Sequence of chain 1.B:
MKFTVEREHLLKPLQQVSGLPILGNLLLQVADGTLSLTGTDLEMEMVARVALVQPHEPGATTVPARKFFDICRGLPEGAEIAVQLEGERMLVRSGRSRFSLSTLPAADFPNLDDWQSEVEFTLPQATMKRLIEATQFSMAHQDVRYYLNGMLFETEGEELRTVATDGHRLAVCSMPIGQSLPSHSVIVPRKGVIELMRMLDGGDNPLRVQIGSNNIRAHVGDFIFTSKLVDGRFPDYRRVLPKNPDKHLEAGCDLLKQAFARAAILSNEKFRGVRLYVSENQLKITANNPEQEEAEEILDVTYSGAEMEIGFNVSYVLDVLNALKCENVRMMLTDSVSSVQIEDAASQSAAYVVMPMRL

Binding-site contacts:
Ligand atom CA contacts residue MET362 of chain 1.B at 4.2 Å (hydrophobic).
Ligand atom CB contacts residue GLY174 of chain 1.B at 3.9 Å.
Ligand atom CG contacts residue GLY174 of chain 1.B at 3.9 Å.
Ligand atom N contacts residue PHE1 of chain 1.M at 2.8 Å (h-bond).
Ligand atom CG contacts residue ARG176 of chain 1.B at 4.4 Å.
Ligand atom CG contacts residue HIS175 of chain 1.B at 3.4 Å.
Ligand atom O contacts residue PHE1 of chain 1.M at 2.2 Å (h-bond).
Ligand atom CB contacts residue VAL247 of chain 1.B at 4.0 Å (hydrophobic).
Ligand atom C contacts residue ACE1 of chain 1.Z at 3.1 Å.
Ligand atom CD2 contacts residue VAL360 of chain 1.B at 4.0 Å (hydrophobic).
Ligand atom CD2 contacts residue SER346 of chain 1.B at 4.3 Å.
Ligand atom C contacts residue PHE1 of chain 1.M at 1.3 Å (hydrophobic).
Ligand atom CG contacts residue VAL247 of chain 1.B at 4.1 Å (hydrophobic).
Ligand atom CD1 contacts residue ARG176 of chain 1.B at 3.5 Å.
Ligand atom CD1 contacts residue HIS175 of chain 1.B at 3.3 Å.
Ligand atom CB contacts residue ACE1 of chain 1.Z at 3.7 Å.
Ligand atom N contacts residue MET362 of chain 1.B at 3.6 Å.
Ligand atom N contacts residue ACE1 of chain 1.Z at 1.2 Å.
Ligand atom CD2 contacts residue HIS175 of chain 1.B at 3.8 Å.
Ligand atom CA contacts residue ACE1 of chain 1.Z at 2.4 Å.
Ligand atom CD2 contacts residue MET362 of chain 1.B at 3.3 Å (hydrophobic).
Ligand atom O contacts residue ACE1 of chain 1.Z at 3.9 Å.
Ligand atom N contacts residue GLY174 of chain 1.B at 3.0 Å (h-bond).
Ligand atom C contacts residue VAL247 of chain 1.B at 4.4 Å (hydrophobic).
Ligand atom CD1 contacts residue VAL247 of chain 1.B at 4.0 Å (hydrophobic).
Ligand atom CA contacts residue GLY174 of chain 1.B at 4.0 Å.
Ligand atom CD1 contacts residue GLY174 of chain 1.B at 4.3 Å.
Ligand atom CA contacts residue PHE1 of chain 1.M at 2.4 Å (hydrophobic).
Ligand atom O contacts residue VAL247 of chain 1.B at 3.8 Å.
Ligand atom CD1 contacts residue THR172 of chain 1.B at 3.9 Å.
Ligand atom CG contacts residue ACE1 of chain 1.Z at 4.2 Å.
Ligand atom CD2 contacts residue VAL247 of chain 1.B at 3.8 Å (hydrophobic).
Ligand atom CG contacts residue MET362 of chain 1.B at 4.0 Å (hydrophobic).
Ligand atom CD1 contacts residue LEU177 of chain 1.B at 3.8 Å (hydrophobic).
Ligand atom CB contacts residue PHE1 of chain 1.M at 3.3 Å (hydrophobic).

The protein below binds the small molecule below.
Small molecule (SMILES): CC(C)C[C@H](N)C(=O)O